A small-molecule ligand and the protein it binds are described below.
Small molecule (SMILES): Nc1nc2c(ncn2[C@@H]2O[C@H](CO[P](=O)(O)O[P](=O)(O)OP(O)(O)=S)[C@@H](O)[C@H]2O)c(=O)[nH]1

Sequence of chain 1.H:
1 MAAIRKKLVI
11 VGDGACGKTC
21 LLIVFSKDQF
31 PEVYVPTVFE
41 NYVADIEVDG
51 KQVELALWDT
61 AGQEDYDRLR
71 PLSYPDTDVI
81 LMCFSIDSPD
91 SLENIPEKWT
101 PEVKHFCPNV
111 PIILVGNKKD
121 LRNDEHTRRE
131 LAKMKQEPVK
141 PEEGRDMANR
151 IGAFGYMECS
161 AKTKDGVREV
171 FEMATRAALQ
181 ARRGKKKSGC

Binding-site contacts:
Ligand atom C6 contacts residue LYS162 of chain 1.H at 3.4 Å.
Ligand atom N7 contacts residue PHE30 of chain 1.H at 3.9 Å.
Ligand atom O2G contacts residue LYS18 of chain 1.H at 3.2 Å (salt-bridge).
Ligand atom C4' contacts residue CYS20 of chain 1.H at 3.8 Å (hydrophobic).
Ligand atom O3G contacts residue GLN63 of chain 1.H at 3.9 Å.
Ligand atom PB contacts residue GLY14 of chain 1.H at 3.8 Å.
Ligand atom O3B contacts residue ALA15 of chain 1.H at 3.7 Å.
Ligand atom O6 contacts residue ALA161 of chain 1.H at 3.6 Å.
Ligand atom O2A contacts residue GLY17 of chain 1.H at 3.4 Å (h-bond).
Ligand atom C3' contacts residue CYS20 of chain 1.H at 3.2 Å (hydrophobic).
Ligand atom C5' contacts residue GLY17 of chain 1.H at 3.3 Å.
Ligand atom N1 contacts residue LYS162 of chain 1.H at 3.0 Å.
Ligand atom O1B contacts residue ALA15 of chain 1.H at 3.5 Å (h-bond).
Ligand atom PG contacts residue GLY14 of chain 1.H at 3.9 Å.
Ligand atom O3G contacts residue GLY14 of chain 1.H at 3.5 Å.
Ligand atom N9 contacts residue LYS118 of chain 1.H at 3.6 Å.
Ligand atom C1' contacts residue LYS118 of chain 1.H at 3.8 Å.
Ligand atom O6 contacts residue LYS162 of chain 1.H at 3.0 Å (salt-bridge).
Ligand atom C8 contacts residue CYS20 of chain 1.H at 3.8 Å (hydrophobic).
Ligand atom S1G contacts residue ALA61 of chain 1.H at 3.4 Å.
Ligand atom C4 contacts residue LYS118 of chain 1.H at 3.9 Å.
Ligand atom O2G contacts residue ALA15 of chain 1.H at 3.8 Å.
Ligand atom S1G contacts residue GLN63 of chain 1.H at 3.7 Å.
Ligand atom O5' contacts residue THR19 of chain 1.H at 3.5 Å (h-bond).
Ligand atom O2B contacts residue CYS16 of chain 1.H at 3.6 Å (h-bond).
Ligand atom O5' contacts residue CYS20 of chain 1.H at 3.7 Å.
Ligand atom O2A contacts residue THR19 of chain 1.H at 3.3 Å (h-bond).
Ligand atom PB contacts residue ALA15 of chain 1.H at 2.6 Å.
Ligand atom O4' contacts residue LYS118 of chain 1.H at 3.3 Å (salt-bridge).
Ligand atom O2B contacts residue ALA15 of chain 1.H at 1.2 Å (h-bond).
Ligand atom S1G contacts residue THR37 of chain 1.H at 3.3 Å (h-bond).
Ligand atom PA contacts residue THR19 of chain 1.H at 3.4 Å.
Ligand atom O1A contacts residue THR19 of chain 1.H at 3.0 Å (h-bond).
Ligand atom O2B contacts residue GLY14 of chain 1.H at 2.3 Å.
Ligand atom O2A contacts residue LYS18 of chain 1.H at 3.9 Å.
Ligand atom O2G contacts residue GLY14 of chain 1.H at 3.1 Å.
Ligand atom C5' contacts residue CYS20 of chain 1.H at 3.4 Å (hydrophobic).
Ligand atom O3A contacts residue ALA15 of chain 1.H at 3.1 Å.
Ligand atom O2A contacts residue CYS16 of chain 1.H at 4.0 Å.
Ligand atom N2 contacts residue LEU121 of chain 1.H at 4.0 Å.